The small molecule below binds the protein below.
Small molecule (SMILES): Cc1ncc(-c2nc3c(OC4(C)CC4)nc(Nc4cnn(C5CC6(C5)CN(C)C6)c4)nc3cc2F)cn1

Sequence of chain 1.B:
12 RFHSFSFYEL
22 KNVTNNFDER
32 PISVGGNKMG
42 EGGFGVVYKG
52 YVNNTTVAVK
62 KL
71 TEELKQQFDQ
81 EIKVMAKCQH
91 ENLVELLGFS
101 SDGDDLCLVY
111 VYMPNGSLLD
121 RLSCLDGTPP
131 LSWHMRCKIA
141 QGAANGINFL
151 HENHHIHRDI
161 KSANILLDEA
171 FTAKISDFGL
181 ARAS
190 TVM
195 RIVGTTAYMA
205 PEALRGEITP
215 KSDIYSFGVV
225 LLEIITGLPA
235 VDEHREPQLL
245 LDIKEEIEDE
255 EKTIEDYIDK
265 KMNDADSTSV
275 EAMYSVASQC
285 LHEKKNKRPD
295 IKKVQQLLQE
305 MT

Binding-site contacts:
Ligand atom O36 contacts residue VAL48 of chain 1.B at 3.7 Å.
Ligand atom C5 contacts residue MET113 of chain 1.B at 3.2 Å (hydrophobic).
Ligand atom N30 contacts residue LEU166 of chain 1.B at 3.6 Å.
Ligand atom C4 contacts residue GLY116 of chain 1.B at 3.8 Å.
Ligand atom C24 contacts residue TYR110 of chain 1.B at 3.5 Å (hydrophobic).
Ligand atom C2 contacts residue SER176 of chain 1.B at 3.6 Å.
Ligand atom C24 contacts residue ASP177 of chain 1.B at 3.8 Å.
Ligand atom C8 contacts residue LEU166 of chain 1.B at 3.8 Å (hydrophobic).
Ligand atom C5 contacts residue GLY116 of chain 1.B at 3.4 Å.
Ligand atom C10 contacts residue ALA59 of chain 1.B at 3.7 Å (hydrophobic).
Ligand atom C4 contacts residue MET40 of chain 1.B at 3.5 Å (hydrophobic).
Ligand atom F37 contacts residue TYR110 of chain 1.B at 2.7 Å.
Ligand atom C13 contacts residue TYR110 of chain 1.B at 3.7 Å (hydrophobic).
Ligand atom N27 contacts residue SER176 of chain 1.B at 3.6 Å.
Ligand atom C1 contacts residue LEU166 of chain 1.B at 3.7 Å (hydrophobic).
Ligand atom C5 contacts residue TYR112 of chain 1.B at 3.6 Å (hydrophobic).
Ligand atom N35 contacts residue MET40 of chain 1.B at 3.7 Å.
Ligand atom C16 contacts residue MET40 of chain 1.B at 3.6 Å (hydrophobic).
Ligand atom C16 contacts residue GLY41 of chain 1.B at 3.8 Å.
Ligand atom C11 contacts residue LEU166 of chain 1.B at 3.4 Å (hydrophobic).
Ligand atom C9 contacts residue GLY116 of chain 1.B at 3.4 Å.
Ligand atom N35 contacts residue MET113 of chain 1.B at 2.7 Å (h-bond).
Ligand atom C17 contacts residue ARG121 of chain 1.B at 3.4 Å.
Ligand atom C9 contacts residue MET113 of chain 1.B at 3.3 Å (hydrophobic).
Ligand atom C18 contacts residue TYR112 of chain 1.B at 3.5 Å (hydrophobic).
Ligand atom C9 contacts residue MET40 of chain 1.B at 3.6 Å (hydrophobic).
Ligand atom C20 contacts residue PRO114 of chain 1.B at 3.0 Å (hydrophobic).
Ligand atom C10 contacts residue LEU166 of chain 1.B at 3.5 Å (hydrophobic).
Ligand atom C19 contacts residue THR128 of chain 1.B at 3.8 Å.
Ligand atom N35 contacts residue TYR112 of chain 1.B at 3.6 Å.
Ligand atom N31 contacts residue MET113 of chain 1.B at 3.0 Å (h-bond).
Ligand atom C25 contacts residue SER117 of chain 1.B at 3.6 Å.
Ligand atom C7 contacts residue ALA59 of chain 1.B at 3.5 Å (hydrophobic).
Ligand atom N27 contacts residue TYR110 of chain 1.B at 3.6 Å.
Ligand atom C9 contacts residue TYR112 of chain 1.B at 3.8 Å (hydrophobic).
Ligand atom C14 contacts residue MET113 of chain 1.B at 3.7 Å (hydrophobic).
Ligand atom N28 contacts residue LYS61 of chain 1.B at 3.6 Å.
Ligand atom C1 contacts residue ALA59 of chain 1.B at 3.3 Å (hydrophobic).
Ligand atom C10 contacts residue TYR110 of chain 1.B at 3.7 Å (hydrophobic).
Ligand atom C1 contacts residue VAL111 of chain 1.B at 3.7 Å (hydrophobic).